Binding-site contacts:
Ligand atom C7 contacts residue VAL291 of chain 1.A at 4.4 Å (hydrophobic).
Ligand atom O5 contacts residue VAL291 of chain 1.A at 4.4 Å.
Ligand atom C1 contacts residue ASN292 of chain 1.A at 4.1 Å.
Ligand atom O5 contacts residue ASN279 of chain 1.A at 2.4 Å (h-bond).
Ligand atom C2 contacts residue ASN279 of chain 1.A at 2.4 Å.
Ligand atom C3 contacts residue VAL291 of chain 1.A at 4.2 Å (hydrophobic).
Ligand atom C8 contacts residue VAL291 of chain 1.A at 4.2 Å (hydrophobic).
Ligand atom C1 contacts residue ASN279 of chain 1.A at 1.4 Å.
Ligand atom N2 contacts residue ASN279 of chain 1.A at 3.0 Å (h-bond).
Ligand atom N2 contacts residue VAL291 of chain 1.A at 3.7 Å.
Ligand atom C1 contacts residue VAL291 of chain 1.A at 3.6 Å (hydrophobic).
Ligand atom C6 contacts residue GLU69 of chain 1.B at 4.4 Å.
Ligand atom C2 contacts residue VAL291 of chain 1.A at 4.0 Å (hydrophobic).
Ligand atom C3 contacts residue ASN279 of chain 1.A at 3.8 Å.
Ligand atom C5 contacts residue ASN279 of chain 1.A at 3.6 Å.
Ligand atom C4 contacts residue ASN279 of chain 1.A at 4.2 Å.
Ligand atom O5 contacts residue ASN292 of chain 1.A at 3.6 Å.
Ligand atom C5 contacts residue VAL291 of chain 1.A at 4.4 Å (hydrophobic).
Ligand atom C8 contacts residue ASN279 of chain 1.A at 4.5 Å.
Ligand atom C5 contacts residue ASN292 of chain 1.A at 3.8 Å.
Ligand atom O7 contacts residue ASN279 of chain 1.A at 3.1 Å (h-bond).
Ligand atom C8 contacts residue ASN39 of chain 1.A at 3.6 Å.
Ligand atom C7 contacts residue ASN279 of chain 1.A at 3.3 Å.
Ligand atom C8 contacts residue GLU69 of chain 1.B at 4.2 Å.
Ligand atom C6 contacts residue ASN292 of chain 1.A at 3.9 Å.

Sequence of chain 1.A:
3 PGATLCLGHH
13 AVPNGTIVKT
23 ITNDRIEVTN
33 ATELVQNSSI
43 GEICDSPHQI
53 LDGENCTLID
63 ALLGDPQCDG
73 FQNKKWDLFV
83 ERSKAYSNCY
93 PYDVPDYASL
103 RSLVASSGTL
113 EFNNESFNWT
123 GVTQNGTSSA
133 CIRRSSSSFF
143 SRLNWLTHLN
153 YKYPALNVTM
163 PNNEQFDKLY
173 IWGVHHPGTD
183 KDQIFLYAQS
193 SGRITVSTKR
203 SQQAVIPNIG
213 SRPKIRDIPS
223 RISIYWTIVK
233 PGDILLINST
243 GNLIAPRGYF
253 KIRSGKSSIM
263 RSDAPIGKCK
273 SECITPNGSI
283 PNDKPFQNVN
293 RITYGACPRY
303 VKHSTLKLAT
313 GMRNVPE

This small molecule binds to this protein.
Small molecule (SMILES): CC(=O)N[C@H]1[C@H](O[C@H]2[C@H](O)[C@@H](NC(C)=O)CO[C@@H]2CO)O[C@H](CO)[C@@H](O)[C@@H]1O

Sequence of chain 1.B:
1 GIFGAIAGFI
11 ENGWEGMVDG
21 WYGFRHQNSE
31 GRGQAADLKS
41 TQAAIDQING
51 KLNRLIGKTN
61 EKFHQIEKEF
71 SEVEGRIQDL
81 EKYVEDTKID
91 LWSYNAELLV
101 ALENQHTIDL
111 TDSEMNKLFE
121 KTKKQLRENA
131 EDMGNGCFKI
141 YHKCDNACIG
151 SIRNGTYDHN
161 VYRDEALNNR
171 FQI